This small molecule binds to this protein.
Small molecule (SMILES): O=c1[nH]c(=O)c2nn[nH]c2[nH]1

Binding-site contacts:
Ligand atom O2 contacts residue GLN250 of chain 1.A at 3.8 Å.
Ligand atom C6 contacts residue GLN250 of chain 1.A at 3.7 Å.
Ligand atom N1 contacts residue GLN304 of chain 1.A at 4.0 Å.
Ligand atom N8 contacts residue ASP74 of chain 1.B at 4.0 Å.
Ligand atom N8 contacts residue PHE184 of chain 1.A at 3.7 Å.
Ligand atom C4 contacts residue ASN276 of chain 1.A at 3.7 Å.
Ligand atom N9 contacts residue PHE184 of chain 1.A at 3.6 Å.
Ligand atom C4 contacts residue ARG201 of chain 1.A at 3.9 Å.
Ligand atom C2 contacts residue GLN250 of chain 1.A at 3.8 Å.
Ligand atom N9 contacts residue ASN276 of chain 1.A at 3.9 Å.
Ligand atom O6 contacts residue THR73 of chain 1.B at 3.6 Å.
Ligand atom N7 contacts residue PHE184 of chain 1.A at 3.6 Å.
Ligand atom N3 contacts residue ARG201 of chain 1.A at 3.1 Å (salt-bridge).
Ligand atom N7 contacts residue THR73 of chain 1.B at 3.0 Å (h-bond).
Ligand atom C6 contacts residue THR73 of chain 1.B at 4.0 Å.
Ligand atom C2 contacts residue ARG201 of chain 1.A at 3.6 Å.
Ligand atom N3 contacts residue ASN276 of chain 1.A at 3.3 Å (h-bond).
Ligand atom C5 contacts residue PHE184 of chain 1.A at 3.3 Å (hydrophobic).
Ligand atom N7 contacts residue ALA72 of chain 1.B at 3.6 Å.
Ligand atom O6 contacts residue GLN250 of chain 1.A at 3.2 Å (h-bond).
Ligand atom O2 contacts residue ILE249 of chain 1.A at 2.9 Å (h-bond).
Ligand atom O2 contacts residue SER248 of chain 1.A at 3.6 Å.
Ligand atom O2 contacts residue ARG201 of chain 1.A at 2.9 Å (salt-bridge).
Ligand atom C4 contacts residue PHE184 of chain 1.A at 3.5 Å (hydrophobic).
Ligand atom N1 contacts residue GLN250 of chain 1.A at 2.9 Å (h-bond).
Ligand atom N9 contacts residue LEU195 of chain 1.A at 3.9 Å.
Ligand atom C2 contacts residue ILE249 of chain 1.A at 4.0 Å (hydrophobic).
Ligand atom O2 contacts residue PHE184 of chain 1.A at 4.0 Å.
Ligand atom C6 contacts residue PHE184 of chain 1.A at 3.4 Å (hydrophobic).
Ligand atom C2 contacts residue ASN276 of chain 1.A at 4.0 Å.
Ligand atom C5 contacts residue THR73 of chain 1.B at 3.8 Å.
Ligand atom N8 contacts residue THR73 of chain 1.B at 3.5 Å (h-bond).
Ligand atom N9 contacts residue ARG201 of chain 1.A at 3.9 Å.
Ligand atom O6 contacts residue TYR11 of chain 1.B at 3.7 Å.
Ligand atom O6 contacts residue VAL70 of chain 1.B at 3.9 Å.
Ligand atom N8 contacts residue LEU195 of chain 1.A at 3.5 Å.
Ligand atom O6 contacts residue PHE184 of chain 1.A at 3.9 Å.
Ligand atom N3 contacts residue PHE184 of chain 1.A at 3.9 Å.
Ligand atom C2 contacts residue PHE184 of chain 1.A at 3.7 Å (hydrophobic).
Ligand atom N1 contacts residue PHE184 of chain 1.A at 3.6 Å.

Sequence of chain 1.B:
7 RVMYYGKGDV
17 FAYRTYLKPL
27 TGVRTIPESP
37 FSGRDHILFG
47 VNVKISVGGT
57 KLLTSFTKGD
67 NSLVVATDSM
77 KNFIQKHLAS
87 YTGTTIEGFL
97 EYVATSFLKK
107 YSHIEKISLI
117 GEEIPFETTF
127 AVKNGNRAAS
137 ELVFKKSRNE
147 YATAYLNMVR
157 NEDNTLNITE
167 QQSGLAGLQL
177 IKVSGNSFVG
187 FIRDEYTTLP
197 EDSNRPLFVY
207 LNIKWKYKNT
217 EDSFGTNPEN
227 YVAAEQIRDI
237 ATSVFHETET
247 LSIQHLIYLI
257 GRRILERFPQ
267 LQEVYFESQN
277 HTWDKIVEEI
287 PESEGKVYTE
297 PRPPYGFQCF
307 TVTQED

Sequence of chain 1.A:
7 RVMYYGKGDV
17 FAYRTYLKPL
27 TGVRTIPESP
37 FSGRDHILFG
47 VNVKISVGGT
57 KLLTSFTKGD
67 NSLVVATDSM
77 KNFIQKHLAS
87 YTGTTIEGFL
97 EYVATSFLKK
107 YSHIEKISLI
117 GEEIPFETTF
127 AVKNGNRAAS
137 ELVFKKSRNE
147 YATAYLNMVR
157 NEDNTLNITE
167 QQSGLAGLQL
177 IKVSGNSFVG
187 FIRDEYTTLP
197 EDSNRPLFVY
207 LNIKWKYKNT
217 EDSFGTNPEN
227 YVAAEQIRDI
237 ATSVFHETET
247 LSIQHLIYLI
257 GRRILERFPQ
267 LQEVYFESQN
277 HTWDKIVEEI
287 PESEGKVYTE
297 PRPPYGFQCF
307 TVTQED